Sequence of chain 1.B:
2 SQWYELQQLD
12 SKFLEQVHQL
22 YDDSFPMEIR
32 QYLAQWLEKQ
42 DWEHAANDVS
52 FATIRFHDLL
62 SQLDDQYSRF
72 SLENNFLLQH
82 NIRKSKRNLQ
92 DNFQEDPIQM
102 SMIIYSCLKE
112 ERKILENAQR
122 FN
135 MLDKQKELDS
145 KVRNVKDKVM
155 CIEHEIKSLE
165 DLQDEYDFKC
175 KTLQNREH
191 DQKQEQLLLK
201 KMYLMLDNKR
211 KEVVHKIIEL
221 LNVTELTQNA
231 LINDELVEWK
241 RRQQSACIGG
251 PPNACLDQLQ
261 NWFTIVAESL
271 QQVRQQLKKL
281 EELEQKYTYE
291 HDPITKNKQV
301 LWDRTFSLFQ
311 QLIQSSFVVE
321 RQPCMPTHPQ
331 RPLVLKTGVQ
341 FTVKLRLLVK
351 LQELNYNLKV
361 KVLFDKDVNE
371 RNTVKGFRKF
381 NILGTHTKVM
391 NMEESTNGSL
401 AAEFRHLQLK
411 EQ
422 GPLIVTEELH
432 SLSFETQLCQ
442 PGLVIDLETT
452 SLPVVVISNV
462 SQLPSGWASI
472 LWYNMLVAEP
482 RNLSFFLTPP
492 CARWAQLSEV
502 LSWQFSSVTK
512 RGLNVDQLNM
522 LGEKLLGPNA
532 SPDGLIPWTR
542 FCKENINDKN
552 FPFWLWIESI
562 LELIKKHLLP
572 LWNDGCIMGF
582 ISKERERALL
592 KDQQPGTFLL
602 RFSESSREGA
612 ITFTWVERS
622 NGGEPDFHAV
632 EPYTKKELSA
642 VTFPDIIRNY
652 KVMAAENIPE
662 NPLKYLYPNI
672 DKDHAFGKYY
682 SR

This small molecule binds to this protein.
Small molecule (SMILES): NCCCC[C@H](NC(=O)[C@H](CC(=O)O)NC(=O)[C@@H](N)Cc1ccc(OP(=O)(O)O)cc1)C(=O)N1CCC[C@H]1C(=O)N[C@@H](CC1=NC=NC1)C(=O)O

Binding-site contacts:
Ligand atom O3P contacts residue ARG602 of chain 1.B at 2.9 Å (salt-bridge).
Ligand atom P contacts residue SER606 of chain 1.B at 3.1 Å.
Ligand atom CE2 contacts residue VAL631 of chain 1.B at 3.7 Å (hydrophobic).
Ligand atom O2P contacts residue LYS584 of chain 1.B at 3.5 Å (salt-bridge).
Ligand atom OXT contacts residue TYR634 of chain 1.B at 3.1 Å (h-bond).
Ligand atom CE1 contacts residue GLU632 of chain 1.B at 2.8 Å.
Ligand atom P contacts residue ARG602 of chain 1.B at 3.6 Å.
Ligand atom O contacts residue GLU632 of chain 1.B at 3.0 Å (salt-bridge).
Ligand atom OXT contacts residue TYR651 of chain 1.B at 3.6 Å.
Ligand atom CG contacts residue PRO633 of chain 1.B at 3.7 Å (hydrophobic).
Ligand atom OH contacts residue ARG602 of chain 1.B at 2.6 Å (salt-bridge).
Ligand atom C contacts residue ALA630 of chain 1.B at 3.5 Å (hydrophobic).
Ligand atom CE1 contacts residue PRO633 of chain 1.B at 3.2 Å (hydrophobic).
Ligand atom O2P contacts residue SER606 of chain 1.B at 2.8 Å (h-bond).
Ligand atom ND1 contacts residue TYR634 of chain 1.B at 3.1 Å.
Ligand atom O1P contacts residue SER606 of chain 1.B at 2.4 Å (h-bond).
Ligand atom O contacts residue TYR651 of chain 1.B at 2.9 Å (h-bond).
Ligand atom N contacts residue ALA630 of chain 1.B at 2.9 Å (h-bond).
Ligand atom CD2 contacts residue VAL631 of chain 1.B at 3.1 Å (hydrophobic).
Ligand atom CA contacts residue ALA630 of chain 1.B at 3.4 Å (hydrophobic).
Ligand atom NE2 contacts residue PRO633 of chain 1.B at 3.6 Å.
Ligand atom CE1 contacts residue TYR634 of chain 1.B at 3.4 Å (hydrophobic).
Ligand atom OD2 contacts residue HIS629 of chain 1.B at 3.4 Å.
Ligand atom P contacts residue GLU605 of chain 1.B at 3.5 Å.
Ligand atom NZ contacts residue MET654 of chain 1.B at 3.7 Å.
Ligand atom OD1 contacts residue HIS629 of chain 1.B at 2.8 Å.
Ligand atom O1P contacts residue GLU605 of chain 1.B at 2.9 Å (salt-bridge).
Ligand atom CZ contacts residue ARG602 of chain 1.B at 3.3 Å.
Ligand atom CD2 contacts residue PRO633 of chain 1.B at 3.7 Å (hydrophobic).
Ligand atom ND1 contacts residue GLU632 of chain 1.B at 3.3 Å (salt-bridge).
Ligand atom CE2 contacts residue ARG602 of chain 1.B at 3.1 Å.
Ligand atom O3P contacts residue SER604 of chain 1.B at 3.7 Å.
Ligand atom O3P contacts residue GLU605 of chain 1.B at 3.0 Å (salt-bridge).
Ligand atom O contacts residue VAL631 of chain 1.B at 3.2 Å.
Ligand atom N contacts residue ALA630 of chain 1.B at 3.2 Å (h-bond).
Ligand atom CG contacts residue TYR634 of chain 1.B at 3.7 Å (hydrophobic).
Ligand atom CA contacts residue TYR634 of chain 1.B at 3.7 Å (hydrophobic).
Ligand atom CB contacts residue TYR651 of chain 1.B at 3.3 Å (hydrophobic).
Ligand atom OD2 contacts residue ALA630 of chain 1.B at 3.1 Å (h-bond).
Ligand atom O1P contacts residue SER604 of chain 1.B at 2.5 Å (h-bond).